Sequence of chain 1.A:
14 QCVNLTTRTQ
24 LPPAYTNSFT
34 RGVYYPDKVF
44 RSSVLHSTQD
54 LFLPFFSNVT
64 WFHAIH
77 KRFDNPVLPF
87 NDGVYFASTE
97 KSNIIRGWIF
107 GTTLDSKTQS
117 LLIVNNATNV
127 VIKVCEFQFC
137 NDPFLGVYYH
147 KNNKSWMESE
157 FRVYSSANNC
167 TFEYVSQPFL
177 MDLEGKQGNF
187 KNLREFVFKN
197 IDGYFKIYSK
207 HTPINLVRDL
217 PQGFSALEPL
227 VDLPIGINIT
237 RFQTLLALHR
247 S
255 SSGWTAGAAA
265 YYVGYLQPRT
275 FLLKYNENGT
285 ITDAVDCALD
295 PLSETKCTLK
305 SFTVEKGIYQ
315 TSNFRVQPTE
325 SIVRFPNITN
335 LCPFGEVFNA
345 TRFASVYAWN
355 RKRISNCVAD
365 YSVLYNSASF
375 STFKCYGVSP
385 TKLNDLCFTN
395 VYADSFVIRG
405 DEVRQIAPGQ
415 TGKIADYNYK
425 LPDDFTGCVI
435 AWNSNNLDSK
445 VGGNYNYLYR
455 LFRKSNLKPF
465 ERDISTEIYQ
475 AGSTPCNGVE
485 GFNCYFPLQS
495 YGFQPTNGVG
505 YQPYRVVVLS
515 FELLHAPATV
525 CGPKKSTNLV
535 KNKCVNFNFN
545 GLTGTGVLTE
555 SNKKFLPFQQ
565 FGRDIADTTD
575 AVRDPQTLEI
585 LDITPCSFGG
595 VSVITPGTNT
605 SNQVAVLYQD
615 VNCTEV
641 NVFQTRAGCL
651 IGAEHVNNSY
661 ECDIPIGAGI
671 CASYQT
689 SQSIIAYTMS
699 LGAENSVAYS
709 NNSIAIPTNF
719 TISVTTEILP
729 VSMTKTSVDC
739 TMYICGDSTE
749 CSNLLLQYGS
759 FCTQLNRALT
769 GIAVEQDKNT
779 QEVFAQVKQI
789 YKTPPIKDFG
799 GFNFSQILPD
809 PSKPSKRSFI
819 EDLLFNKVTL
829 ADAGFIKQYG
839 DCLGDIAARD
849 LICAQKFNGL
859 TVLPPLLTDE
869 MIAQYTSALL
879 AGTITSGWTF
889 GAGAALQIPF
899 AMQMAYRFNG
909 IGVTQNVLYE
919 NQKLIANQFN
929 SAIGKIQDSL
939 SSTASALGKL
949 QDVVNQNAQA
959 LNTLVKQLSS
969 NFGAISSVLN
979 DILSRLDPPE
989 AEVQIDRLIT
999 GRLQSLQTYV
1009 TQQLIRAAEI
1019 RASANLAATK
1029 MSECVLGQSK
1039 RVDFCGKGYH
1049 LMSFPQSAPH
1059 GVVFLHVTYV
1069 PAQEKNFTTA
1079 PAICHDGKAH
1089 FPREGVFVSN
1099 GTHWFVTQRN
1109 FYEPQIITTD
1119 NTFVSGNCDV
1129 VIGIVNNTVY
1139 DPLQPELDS

Binding-site contacts:
Ligand atom O5 contacts residue ASN149 of chain 1.A at 2.4 Å (h-bond).
Ligand atom C4 contacts residue ASN149 of chain 1.A at 4.2 Å.
Ligand atom O4 contacts residue MET153 of chain 1.A at 4.4 Å.
Ligand atom C7 contacts residue ASN149 of chain 1.A at 3.1 Å.
Ligand atom O7 contacts residue ASN149 of chain 1.A at 3.0 Å (h-bond).
Ligand atom O6 contacts residue TYR144 of chain 1.A at 3.5 Å (h-bond).
Ligand atom N2 contacts residue ASN149 of chain 1.A at 2.8 Å (h-bond).
Ligand atom C5 contacts residue ASN149 of chain 1.A at 3.6 Å.
Ligand atom C5 contacts residue MET153 of chain 1.A at 4.4 Å (hydrophobic).
Ligand atom C3 contacts residue ASN149 of chain 1.A at 3.7 Å.
Ligand atom O6 contacts residue MET153 of chain 1.A at 2.4 Å.
Ligand atom C8 contacts residue ASN149 of chain 1.A at 4.2 Å.
Ligand atom C6 contacts residue MET153 of chain 1.A at 3.1 Å (hydrophobic).
Ligand atom C2 contacts residue ASN149 of chain 1.A at 2.4 Å.
Ligand atom C1 contacts residue ASN149 of chain 1.A at 1.4 Å.

This small molecule binds to this protein.
Small molecule (SMILES): CC(=O)N[C@@H]1[C@@H](O)[C@H](O)[C@@H](CO)O[C@H]1O